Binding-site contacts:
Ligand atom C1 contacts residue ASN315 of chain 25.H at 1.4 Å.
Ligand atom O7 contacts residue ASN315 of chain 25.H at 4.2 Å.
Ligand atom O5 contacts residue VAL314 of chain 25.H at 3.8 Å.
Ligand atom N2 contacts residue ASN315 of chain 25.H at 2.8 Å (h-bond).
Ligand atom O5 contacts residue THR313 of chain 25.H at 4.3 Å.
Ligand atom C4 contacts residue ASN315 of chain 25.H at 4.3 Å.
Ligand atom C6 contacts residue ASN315 of chain 25.H at 4.5 Å.
Ligand atom C8 contacts residue ILE281 of chain 25.H at 4.5 Å (hydrophobic).
Ligand atom C1 contacts residue VAL314 of chain 25.H at 4.4 Å (hydrophobic).
Ligand atom C5 contacts residue ASN315 of chain 25.H at 3.7 Å.
Ligand atom C2 contacts residue ASN315 of chain 25.H at 2.5 Å.
Ligand atom C6 contacts residue THR313 of chain 25.H at 4.5 Å.
Ligand atom C8 contacts residue ASN315 of chain 25.H at 3.5 Å.
Ligand atom C7 contacts residue ASN315 of chain 25.H at 3.3 Å.
Ligand atom O5 contacts residue ASN315 of chain 25.H at 2.4 Å (h-bond).
Ligand atom C3 contacts residue ASN315 of chain 25.H at 3.8 Å.

Sequence of chain 25.H:
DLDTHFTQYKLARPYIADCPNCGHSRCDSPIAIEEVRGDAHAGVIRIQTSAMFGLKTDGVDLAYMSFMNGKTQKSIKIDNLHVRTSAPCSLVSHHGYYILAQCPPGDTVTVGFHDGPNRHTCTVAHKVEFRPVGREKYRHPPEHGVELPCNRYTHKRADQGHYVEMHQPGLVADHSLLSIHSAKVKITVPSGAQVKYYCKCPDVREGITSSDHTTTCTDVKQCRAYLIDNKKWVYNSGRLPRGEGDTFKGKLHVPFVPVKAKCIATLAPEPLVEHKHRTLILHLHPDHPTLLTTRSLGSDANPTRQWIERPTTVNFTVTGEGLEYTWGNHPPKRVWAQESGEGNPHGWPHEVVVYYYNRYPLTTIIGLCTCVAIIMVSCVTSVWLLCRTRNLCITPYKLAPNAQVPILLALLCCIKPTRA

A protein and the small-molecule ligand that binds it are described below.
Small molecule (SMILES): CC(=O)N[C@@H]1[C@@H](O)[C@H](O)[C@@H](CO)O[C@H]1O